Sequence of chain 1.A:
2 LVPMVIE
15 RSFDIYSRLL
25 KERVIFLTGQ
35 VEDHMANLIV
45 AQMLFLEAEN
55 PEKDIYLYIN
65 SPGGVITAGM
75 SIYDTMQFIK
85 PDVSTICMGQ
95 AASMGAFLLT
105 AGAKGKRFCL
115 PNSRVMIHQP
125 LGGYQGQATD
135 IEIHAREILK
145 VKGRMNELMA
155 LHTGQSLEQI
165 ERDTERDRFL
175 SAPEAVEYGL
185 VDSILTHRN

A small-molecule ligand and the protein it binds are described below.
Small molecule (SMILES): CC(C)C[C@H](NC(=O)OCc1ccccc1)C(=O)N[C@@H](Cc1ccc(O)cc1)[C@H](C)O

Binding-site contacts:
Ligand atom C5 contacts residue GOL1 of chain 1.T at 3.4 Å.
Ligand atom C20 contacts residue ILE70 of chain 1.A at 3.6 Å (hydrophobic).
Ligand atom C5 contacts residue ILE142 of chain 1.A at 3.7 Å (hydrophobic).
Ligand atom C15 contacts residue HIS122 of chain 1.A at 3.4 Å.
Ligand atom O3 contacts residue PRO124 of chain 1.A at 3.1 Å.
Ligand atom C9 contacts residue GLY68 of chain 1.A at 3.2 Å.
Ligand atom O1 contacts residue LEU125 of chain 1.A at 3.2 Å (h-bond).
Ligand atom C17 contacts residue SER97 of chain 1.A at 2.8 Å.
Ligand atom C16 contacts residue MET98 of chain 1.A at 3.5 Å (hydrophobic).
Ligand atom N1 contacts residue LEU125 of chain 1.A at 2.9 Å (h-bond).
Ligand atom C17 contacts residue ILE70 of chain 1.A at 3.7 Å (hydrophobic).
Ligand atom C15 contacts residue SER97 of chain 1.A at 2.2 Å.
Ligand atom O5 contacts residue MET149 of chain 1.A at 3.1 Å.
Ligand atom C23 contacts residue MET149 of chain 1.A at 3.5 Å (hydrophobic).
Ligand atom C17 contacts residue MET98 of chain 1.A at 3.6 Å (hydrophobic).
Ligand atom O3 contacts residue LEU125 of chain 1.A at 2.9 Å (h-bond).
Ligand atom O4 contacts residue SER97 of chain 1.A at 2.3 Å (h-bond).
Ligand atom C22 contacts residue PRO124 of chain 1.A at 3.7 Å (hydrophobic).
Ligand atom C1 contacts residue ILE70 of chain 1.A at 3.8 Å (hydrophobic).
Ligand atom C10 contacts residue GLY68 of chain 1.A at 3.5 Å.
Ligand atom C24 contacts residue SER97 of chain 1.A at 2.5 Å.
Ligand atom C16 contacts residue SER97 of chain 1.A at 1.3 Å.
Ligand atom O4 contacts residue GLY67 of chain 1.A at 3.4 Å.
Ligand atom C1 contacts residue LEU125 of chain 1.A at 3.5 Å (hydrophobic).
Ligand atom C22 contacts residue HIS122 of chain 1.A at 3.6 Å.
Ligand atom C24 contacts residue HIS122 of chain 1.A at 1.8 Å.
Ligand atom O4 contacts residue GLY68 of chain 1.A at 3.0 Å (h-bond).
Ligand atom C24 contacts residue LEU125 of chain 1.A at 3.8 Å (hydrophobic).
Ligand atom C18 contacts residue SER97 of chain 1.A at 3.3 Å.
Ligand atom C19 contacts residue SER97 of chain 1.A at 3.6 Å.
Ligand atom O2 contacts residue VAL69 of chain 1.A at 3.5 Å.
Ligand atom C2 contacts residue ILE70 of chain 1.A at 3.6 Å (hydrophobic).
Ligand atom O2 contacts residue ILE70 of chain 1.A at 2.8 Å (h-bond).
Ligand atom C6 contacts residue GOL1 of chain 1.T at 3.6 Å.
Ligand atom O4 contacts residue MET98 of chain 1.A at 3.1 Å (h-bond).
Ligand atom C23 contacts residue HIS122 of chain 1.A at 3.7 Å.
Ligand atom C16 contacts residue HIS122 of chain 1.A at 2.7 Å.
Ligand atom C7 contacts residue GOL1 of chain 1.T at 3.7 Å.
Ligand atom N2 contacts residue GLY68 of chain 1.A at 2.9 Å (h-bond).
Ligand atom N2 contacts residue SER97 of chain 1.A at 3.4 Å (h-bond).